Binding-site contacts:
Ligand atom O13 contacts residue HIS525 of chain 1.A at 3.8 Å.
Ligand atom C12 contacts residue HIS525 of chain 1.A at 4.3 Å.
Ligand atom C12 contacts residue MET420 of chain 1.A at 3.7 Å (hydrophobic).
Ligand atom C9 contacts residue TYR384 of chain 1.A at 4.2 Å (hydrophobic).
Ligand atom C3 contacts residue HIS525 of chain 1.A at 3.6 Å.
Ligand atom C9 contacts residue VAL499 of chain 1.A at 3.6 Å (hydrophobic).
Ligand atom C1 contacts residue HIS525 of chain 1.A at 3.7 Å.
Ligand atom O13 contacts residue VAL499 of chain 1.A at 4.0 Å.
Ligand atom C7 contacts residue HIS525 of chain 1.A at 3.4 Å.
Ligand atom C5 contacts residue TYR384 of chain 1.A at 3.7 Å (hydrophobic).
Ligand atom C2 contacts residue MET420 of chain 1.A at 4.3 Å (hydrophobic).
Ligand atom C2 contacts residue HIS525 of chain 1.A at 3.7 Å.
Ligand atom C9 contacts residue HIS525 of chain 1.A at 3.4 Å.
Ligand atom C6 contacts residue TRP526 of chain 1.A at 4.4 Å (hydrophobic).
Ligand atom O13 contacts residue LYS496 of chain 1.A at 4.2 Å.
Ligand atom C6 contacts residue TYR467 of chain 1.A at 4.1 Å (hydrophobic).
Ligand atom C1 contacts residue TRP526 of chain 1.A at 3.7 Å (hydrophobic).
Ligand atom C1 contacts residue MET420 of chain 1.A at 3.8 Å (hydrophobic).
Ligand atom C6 contacts residue PHE268 of chain 1.A at 3.6 Å (hydrophobic).
Ligand atom C11 contacts residue PHE498 of chain 1.A at 4.1 Å (hydrophobic).
Ligand atom N10 contacts residue ASP497 of chain 1.A at 3.2 Å (salt-bridge).
Ligand atom C11 contacts residue HIS525 of chain 1.A at 3.6 Å.
Ligand atom C11 contacts residue ASP497 of chain 1.A at 3.6 Å.
Ligand atom C3 contacts residue TRP526 of chain 1.A at 4.2 Å (hydrophobic).
Ligand atom C7 contacts residue VAL499 of chain 1.A at 3.8 Å (hydrophobic).
Ligand atom S8 contacts residue HIS525 of chain 1.A at 3.9 Å.
Ligand atom C11 contacts residue VAL499 of chain 1.A at 4.0 Å (hydrophobic).
Ligand atom S8 contacts residue MET420 of chain 1.A at 3.9 Å.
Ligand atom N10 contacts residue HIS525 of chain 1.A at 3.4 Å.
Ligand atom N10 contacts residue VAL499 of chain 1.A at 3.4 Å.
Ligand atom O13 contacts residue ASP497 of chain 1.A at 3.3 Å (salt-bridge).
Ligand atom C7 contacts residue ASP497 of chain 1.A at 4.2 Å.
Ligand atom C5 contacts residue ASP336 of chain 1.A at 4.0 Å.
Ligand atom C6 contacts residue HIS525 of chain 1.A at 4.3 Å.
Ligand atom C3 contacts residue MET420 of chain 1.A at 3.8 Å (hydrophobic).
Ligand atom S8 contacts residue TRP526 of chain 1.A at 3.9 Å.
Ligand atom O13 contacts residue PHE498 of chain 1.A at 3.1 Å (h-bond).
Ligand atom C7 contacts residue MET420 of chain 1.A at 4.2 Å (hydrophobic).
Ligand atom C6 contacts residue TYR384 of chain 1.A at 4.3 Å (hydrophobic).
Ligand atom C5 contacts residue HIS525 of chain 1.A at 3.5 Å.

This small molecule binds to this protein.
Small molecule (SMILES): Cc1ccc2c(c1)SCC(=O)N2

Sequence of chain 1.A:
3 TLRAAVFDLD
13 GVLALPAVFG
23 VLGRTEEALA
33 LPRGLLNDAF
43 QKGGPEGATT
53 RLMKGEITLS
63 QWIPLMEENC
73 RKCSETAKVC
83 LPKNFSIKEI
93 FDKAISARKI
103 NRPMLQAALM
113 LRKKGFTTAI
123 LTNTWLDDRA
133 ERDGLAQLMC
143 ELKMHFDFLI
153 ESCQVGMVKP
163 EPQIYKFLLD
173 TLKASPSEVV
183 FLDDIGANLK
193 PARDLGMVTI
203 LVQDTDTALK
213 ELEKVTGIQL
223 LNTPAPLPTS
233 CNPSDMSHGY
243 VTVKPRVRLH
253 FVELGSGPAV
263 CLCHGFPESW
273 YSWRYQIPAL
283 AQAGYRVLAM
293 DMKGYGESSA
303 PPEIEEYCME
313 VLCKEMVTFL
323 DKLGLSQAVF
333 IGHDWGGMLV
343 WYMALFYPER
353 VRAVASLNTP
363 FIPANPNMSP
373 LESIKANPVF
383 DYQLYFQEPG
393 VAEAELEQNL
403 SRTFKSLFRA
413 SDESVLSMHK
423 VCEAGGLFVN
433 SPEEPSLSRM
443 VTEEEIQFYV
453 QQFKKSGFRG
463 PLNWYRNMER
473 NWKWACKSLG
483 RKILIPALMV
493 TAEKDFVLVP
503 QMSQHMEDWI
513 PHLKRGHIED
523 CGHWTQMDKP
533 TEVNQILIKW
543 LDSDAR